Sequence of chain 52.A:
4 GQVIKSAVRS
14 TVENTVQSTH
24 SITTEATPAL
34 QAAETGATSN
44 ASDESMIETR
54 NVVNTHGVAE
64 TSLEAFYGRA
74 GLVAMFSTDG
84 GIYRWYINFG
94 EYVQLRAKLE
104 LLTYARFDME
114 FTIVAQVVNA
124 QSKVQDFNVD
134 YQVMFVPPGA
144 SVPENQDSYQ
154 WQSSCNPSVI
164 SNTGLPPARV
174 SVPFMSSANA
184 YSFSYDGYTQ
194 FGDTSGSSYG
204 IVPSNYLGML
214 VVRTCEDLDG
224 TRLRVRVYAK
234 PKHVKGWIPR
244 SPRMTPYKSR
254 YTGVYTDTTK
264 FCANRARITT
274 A

Sequence of chain 53.A:
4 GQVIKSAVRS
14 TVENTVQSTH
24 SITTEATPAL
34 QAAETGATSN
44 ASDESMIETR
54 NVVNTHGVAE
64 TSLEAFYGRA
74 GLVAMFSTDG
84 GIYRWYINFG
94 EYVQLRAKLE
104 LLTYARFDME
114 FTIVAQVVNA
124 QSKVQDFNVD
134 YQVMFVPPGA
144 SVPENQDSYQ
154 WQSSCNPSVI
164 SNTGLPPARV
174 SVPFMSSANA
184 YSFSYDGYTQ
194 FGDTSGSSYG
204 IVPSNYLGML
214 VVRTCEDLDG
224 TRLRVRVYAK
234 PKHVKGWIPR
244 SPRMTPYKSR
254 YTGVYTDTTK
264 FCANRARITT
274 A

Binding-site contacts:
Ligand atom N contacts residue TYR152 of chain 52.A at 4.2 Å.
Ligand atom N contacts residue ASP150 of chain 52.A at 3.4 Å (salt-bridge).
Ligand atom O contacts residue ARG216 of chain 52.A at 2.9 Å (salt-bridge).
Ligand atom OXT contacts residue ASP150 of chain 52.A at 4.3 Å.
Ligand atom N contacts residue CYS1 of chain 53.P at 1.3 Å.
Ligand atom C contacts residue MET78 of chain 53.A at 3.6 Å (hydrophobic).
Ligand atom N contacts residue MET78 of chain 53.A at 3.8 Å.
Ligand atom OXT contacts residue CYS1 of chain 53.P at 4.0 Å.
Ligand atom O contacts residue LEU75 of chain 53.A at 3.8 Å.
Ligand atom CA contacts residue SER151 of chain 52.A at 4.0 Å.
Ligand atom C contacts residue LEU75 of chain 53.A at 4.2 Å (hydrophobic).
Ligand atom CA contacts residue LEU75 of chain 53.A at 3.7 Å (hydrophobic).
Ligand atom O contacts residue TRP154 of chain 52.A at 4.1 Å.
Ligand atom CA contacts residue CYS1 of chain 53.P at 2.4 Å (hydrophobic).
Ligand atom N contacts residue SER151 of chain 52.A at 3.5 Å (h-bond).
Ligand atom OXT contacts residue MET78 of chain 53.A at 3.5 Å (h-bond).
Ligand atom C contacts residue ARG216 of chain 52.A at 3.6 Å.
Ligand atom CA contacts residue GLN155 of chain 52.A at 4.3 Å.
Ligand atom O contacts residue MET78 of chain 53.A at 3.9 Å.
Ligand atom CA contacts residue TRP154 of chain 52.A at 4.3 Å (hydrophobic).
Ligand atom C contacts residue TRP154 of chain 52.A at 4.1 Å (hydrophobic).
Ligand atom O contacts residue ARG229 of chain 53.A at 2.9 Å (salt-bridge).
Ligand atom OXT contacts residue ARG229 of chain 53.A at 3.1 Å (salt-bridge).
Ligand atom OXT contacts residue ARG216 of chain 52.A at 3.0 Å (salt-bridge).
Ligand atom C contacts residue CYS1 of chain 53.P at 3.7 Å (hydrophobic).
Ligand atom C contacts residue ARG229 of chain 53.A at 3.7 Å.
Ligand atom CA contacts residue MET78 of chain 53.A at 4.0 Å (hydrophobic).

This protein binds this small molecule.
Small molecule (SMILES): NCC(=O)O